This protein binds this small molecule.
Small molecule (SMILES): O=C(O)c1ccnc(CNCc2ccco2)c1

Binding-site contacts:
Ligand atom C9 contacts residue ASN298 of chain 1.A at 3.5 Å.
Ligand atom N contacts residue NI1 of chain 1.C at 2.2 Å (h-bond).
Ligand atom C10 contacts residue ILE297 of chain 1.A at 3.7 Å (hydrophobic).
Ligand atom C6 contacts residue TYR140 of chain 1.A at 3.3 Å (hydrophobic).
Ligand atom C9 contacts residue GLU198 of chain 1.A at 3.6 Å.
Ligand atom C5 contacts residue PHE193 of chain 1.A at 3.5 Å (hydrophobic).
Ligand atom C5 contacts residue HIS284 of chain 1.A at 3.7 Å.
Ligand atom O contacts residue TYR140 of chain 1.A at 3.4 Å (h-bond).
Ligand atom C4 contacts residue ASN206 of chain 1.A at 3.9 Å.
Ligand atom C1 contacts residue HIS196 of chain 1.A at 3.9 Å.
Ligand atom C9 contacts residue ILE297 of chain 1.A at 3.7 Å (hydrophobic).
Ligand atom C1 contacts residue NI1 of chain 1.C at 3.0 Å.
Ligand atom N1 contacts residue NI1 of chain 1.C at 2.3 Å (h-bond).
Ligand atom O1 contacts residue TYR185 of chain 1.A at 3.7 Å.
Ligand atom C7 contacts residue NI1 of chain 1.C at 3.1 Å.
Ligand atom C5 contacts residue TRP216 of chain 1.A at 3.6 Å (hydrophobic).
Ligand atom C contacts residue HIS196 of chain 1.A at 3.5 Å.
Ligand atom C8 contacts residue ALA296 of chain 1.A at 3.9 Å (hydrophobic).
Ligand atom O2 contacts residue ALA296 of chain 1.A at 3.7 Å.
Ligand atom O2 contacts residue TYR185 of chain 1.A at 2.9 Å (h-bond).
Ligand atom C4 contacts residue PHE193 of chain 1.A at 3.5 Å (hydrophobic).
Ligand atom N1 contacts residue GLU198 of chain 1.A at 2.9 Å (salt-bridge).
Ligand atom C11 contacts residue TYR185 of chain 1.A at 2.9 Å (hydrophobic).
Ligand atom C6 contacts residue LYS214 of chain 1.A at 3.8 Å.
Ligand atom C11 contacts residue ALA296 of chain 1.A at 3.9 Å (hydrophobic).
Ligand atom C7 contacts residue GLU198 of chain 1.A at 3.0 Å.
Ligand atom C contacts residue NI1 of chain 1.C at 3.0 Å.
Ligand atom N contacts residue HIS196 of chain 1.A at 3.4 Å (h-bond).
Ligand atom C11 contacts residue TYR183 of chain 1.A at 3.7 Å (hydrophobic).
Ligand atom O contacts residue ASN206 of chain 1.A at 3.4 Å (h-bond).
Ligand atom C5 contacts residue NI1 of chain 1.C at 3.2 Å.
Ligand atom N1 contacts residue HIS196 of chain 1.A at 3.5 Å (h-bond).
Ligand atom C8 contacts residue GLU198 of chain 1.A at 3.5 Å.
Ligand atom C10 contacts residue ASN298 of chain 1.A at 3.7 Å.
Ligand atom N contacts residue HIS284 of chain 1.A at 3.4 Å (h-bond).
Ligand atom C10 contacts residue ALA296 of chain 1.A at 3.8 Å (hydrophobic).
Ligand atom O1 contacts residue TYR140 of chain 1.A at 2.5 Å (h-bond).
Ligand atom O contacts residue LYS214 of chain 1.A at 2.7 Å (salt-bridge).
Ligand atom C4 contacts residue TRP216 of chain 1.A at 3.8 Å (hydrophobic).
Ligand atom C6 contacts residue PHE193 of chain 1.A at 3.9 Å (hydrophobic).

Sequence of chain 1.A:
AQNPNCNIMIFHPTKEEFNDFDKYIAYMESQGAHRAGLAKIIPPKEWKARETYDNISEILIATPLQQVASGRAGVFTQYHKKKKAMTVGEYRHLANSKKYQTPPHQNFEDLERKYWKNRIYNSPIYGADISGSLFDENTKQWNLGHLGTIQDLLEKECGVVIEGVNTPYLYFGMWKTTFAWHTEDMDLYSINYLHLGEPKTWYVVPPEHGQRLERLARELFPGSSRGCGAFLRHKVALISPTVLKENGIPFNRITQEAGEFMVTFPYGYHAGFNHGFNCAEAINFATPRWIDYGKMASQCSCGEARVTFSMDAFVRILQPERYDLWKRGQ